Sequence of chain 1.A:
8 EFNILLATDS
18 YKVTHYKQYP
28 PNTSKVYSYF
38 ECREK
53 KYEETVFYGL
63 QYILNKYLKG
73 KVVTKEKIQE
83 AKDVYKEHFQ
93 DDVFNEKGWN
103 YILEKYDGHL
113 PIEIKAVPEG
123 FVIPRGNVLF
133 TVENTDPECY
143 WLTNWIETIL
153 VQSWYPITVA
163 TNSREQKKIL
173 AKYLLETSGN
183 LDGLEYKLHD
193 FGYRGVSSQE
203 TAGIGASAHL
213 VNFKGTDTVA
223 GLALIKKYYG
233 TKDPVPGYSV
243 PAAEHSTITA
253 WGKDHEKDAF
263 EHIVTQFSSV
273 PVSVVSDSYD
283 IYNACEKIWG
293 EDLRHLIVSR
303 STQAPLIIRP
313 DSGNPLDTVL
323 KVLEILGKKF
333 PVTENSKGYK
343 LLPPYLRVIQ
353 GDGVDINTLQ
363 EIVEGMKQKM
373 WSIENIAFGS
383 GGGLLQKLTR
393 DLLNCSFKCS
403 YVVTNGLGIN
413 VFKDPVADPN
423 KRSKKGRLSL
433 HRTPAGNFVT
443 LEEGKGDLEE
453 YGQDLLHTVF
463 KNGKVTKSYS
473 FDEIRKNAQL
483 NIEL

A small-molecule ligand and the protein it binds are described below.
Small molecule (SMILES): O=[N+]([O-])c1ccc2[nH]cnc2c1

Binding-site contacts:
Ligand atom N2 contacts residue ASP219 of chain 1.B at 3.9 Å.
Ligand atom C12 contacts residue ALA244 of chain 1.B at 3.9 Å (hydrophobic).
Ligand atom C11 contacts residue SER275 of chain 1.B at 3.7 Å.
Ligand atom C4 contacts residue ALA244 of chain 1.B at 3.7 Å (hydrophobic).
Ligand atom O3 contacts residue PHE193 of chain 1.B at 3.8 Å.
Ligand atom O1 contacts residue ALA244 of chain 1.B at 3.8 Å.
Ligand atom C6 contacts residue VAL242 of chain 1.B at 3.7 Å (hydrophobic).
Ligand atom C11 contacts residue ILE351 of chain 1.B at 3.6 Å (hydrophobic).
Ligand atom C7 contacts residue VAL242 of chain 1.B at 3.5 Å (hydrophobic).
Ligand atom N8 contacts residue VAL242 of chain 1.B at 3.4 Å.
Ligand atom N2 contacts residue ALA244 of chain 1.B at 3.5 Å.
Ligand atom C5 contacts residue PHE193 of chain 1.B at 3.7 Å (hydrophobic).
Ligand atom O3 contacts residue TYR18 of chain 1.A at 3.1 Å.
Ligand atom N2 contacts residue TYR18 of chain 1.A at 3.6 Å.
Ligand atom N2 contacts residue ARG311 of chain 1.B at 3.7 Å.
Ligand atom C6 contacts residue HIS191 of chain 1.B at 3.3 Å.
Ligand atom C5 contacts residue SER241 of chain 1.B at 3.6 Å.
Ligand atom C6 contacts residue SER241 of chain 1.B at 3.6 Å.
Ligand atom N10 contacts residue SER275 of chain 1.B at 3.5 Å.
Ligand atom C12 contacts residue SER275 of chain 1.B at 3.5 Å.
Ligand atom N8 contacts residue HIS191 of chain 1.B at 4.2 Å.
Ligand atom C4 contacts residue PHE193 of chain 1.B at 3.5 Å (hydrophobic).
Ligand atom C12 contacts residue PHE193 of chain 1.B at 3.7 Å (hydrophobic).
Ligand atom C9 contacts residue ILE351 of chain 1.B at 3.8 Å (hydrophobic).
Ligand atom N2 contacts residue PHE193 of chain 1.B at 3.5 Å.
Ligand atom C11 contacts residue VAL242 of chain 1.B at 4.1 Å (hydrophobic).
Ligand atom N10 contacts residue ILE309 of chain 1.B at 4.1 Å.
Ligand atom O1 contacts residue TYR18 of chain 1.A at 3.5 Å.
Ligand atom O1 contacts residue PHE193 of chain 1.B at 3.7 Å.
Ligand atom C6 contacts residue ASP219 of chain 1.B at 3.9 Å.
Ligand atom C12 contacts residue ILE351 of chain 1.B at 4.1 Å (hydrophobic).
Ligand atom N10 contacts residue ILE351 of chain 1.B at 3.3 Å.
Ligand atom C9 contacts residue ILE309 of chain 1.B at 3.8 Å (hydrophobic).
Ligand atom O3 contacts residue ALA244 of chain 1.B at 3.9 Å.
Ligand atom O1 contacts residue ARG311 of chain 1.B at 2.6 Å (salt-bridge).
Ligand atom C9 contacts residue VAL242 of chain 1.B at 4.0 Å (hydrophobic).
Ligand atom C5 contacts residue HIS191 of chain 1.B at 3.6 Å.
Ligand atom C5 contacts residue ASP219 of chain 1.B at 3.3 Å.
Ligand atom C7 contacts residue HIS191 of chain 1.B at 4.0 Å.
Ligand atom O3 contacts residue ASP219 of chain 1.B at 2.7 Å (salt-bridge).

Sequence of chain 1.B:
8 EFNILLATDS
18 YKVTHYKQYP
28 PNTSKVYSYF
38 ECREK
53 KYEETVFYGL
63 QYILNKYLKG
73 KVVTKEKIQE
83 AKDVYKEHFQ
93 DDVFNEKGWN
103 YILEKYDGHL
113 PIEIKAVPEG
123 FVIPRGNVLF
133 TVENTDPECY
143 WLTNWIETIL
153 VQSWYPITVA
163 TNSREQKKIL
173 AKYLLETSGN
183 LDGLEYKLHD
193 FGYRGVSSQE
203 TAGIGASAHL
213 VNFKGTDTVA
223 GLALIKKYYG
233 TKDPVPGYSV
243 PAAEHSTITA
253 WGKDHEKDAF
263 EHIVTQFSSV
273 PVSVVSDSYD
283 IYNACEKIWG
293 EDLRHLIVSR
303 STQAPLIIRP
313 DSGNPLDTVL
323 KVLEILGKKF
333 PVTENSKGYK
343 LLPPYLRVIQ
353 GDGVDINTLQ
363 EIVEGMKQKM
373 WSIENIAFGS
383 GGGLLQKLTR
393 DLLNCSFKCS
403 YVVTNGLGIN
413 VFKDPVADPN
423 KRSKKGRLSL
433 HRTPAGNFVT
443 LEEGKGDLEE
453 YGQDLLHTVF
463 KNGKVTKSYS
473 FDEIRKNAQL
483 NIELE